Sequence of chain 56.K:
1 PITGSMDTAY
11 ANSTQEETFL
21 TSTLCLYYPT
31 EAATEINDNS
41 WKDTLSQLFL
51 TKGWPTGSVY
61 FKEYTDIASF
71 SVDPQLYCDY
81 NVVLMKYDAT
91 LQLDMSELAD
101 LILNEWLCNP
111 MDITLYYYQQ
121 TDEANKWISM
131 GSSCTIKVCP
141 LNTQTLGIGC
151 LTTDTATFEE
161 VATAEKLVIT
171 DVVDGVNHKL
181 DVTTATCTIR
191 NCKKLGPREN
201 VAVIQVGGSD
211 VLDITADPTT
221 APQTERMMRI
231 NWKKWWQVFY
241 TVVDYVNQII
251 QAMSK

Binding-site contacts:
Ligand atom O5 contacts residue ASN12 of chain 56.K at 2.8 Å (h-bond).
Ligand atom O7 contacts residue ASN12 of chain 56.K at 3.6 Å.
Ligand atom C5 contacts residue ASN12 of chain 56.K at 4.2 Å.
Ligand atom N2 contacts residue ASN12 of chain 56.K at 3.8 Å.
Ligand atom C7 contacts residue ASN12 of chain 56.K at 3.9 Å.
Ligand atom C1 contacts residue ASN12 of chain 56.K at 2.2 Å.
Ligand atom C2 contacts residue ASN12 of chain 56.K at 3.3 Å.

The small molecule below binds the protein below.
Small molecule (SMILES): CC(=O)N[C@H]1[C@H](O[C@H]2[C@H](O)[C@@H](NC(C)=O)CO[C@@H]2CO)O[C@H](CO)[C@@H](O)[C@@H]1O